Binding-site contacts:
Ligand atom C1 contacts residue GLY201 of chain 1.A at 3.9 Å.
Ligand atom O1 contacts residue ILE200 of chain 1.A at 3.9 Å.
Ligand atom O4 contacts residue ILE228 of chain 1.A at 3.9 Å.
Ligand atom C4 contacts residue ASN129 of chain 1.A at 3.3 Å.
Ligand atom O3 contacts residue THR98 of chain 1.A at 2.8 Å (h-bond).
Ligand atom C2 contacts residue ASN129 of chain 1.A at 4.2 Å.
Ligand atom C2 contacts residue GLY201 of chain 1.A at 4.1 Å.
Ligand atom C3 contacts residue PHE196 of chain 1.A at 4.3 Å (hydrophobic).
Ligand atom C5 contacts residue SER100 of chain 1.A at 3.0 Å.
Ligand atom C1 contacts residue THR98 of chain 1.A at 4.1 Å.
Ligand atom O2 contacts residue ARG148 of chain 1.A at 3.4 Å.
Ligand atom C4 contacts residue ILE228 of chain 1.A at 4.0 Å (hydrophobic).
Ligand atom C1 contacts residue ILE200 of chain 1.A at 4.2 Å (hydrophobic).
Ligand atom O4 contacts residue THR98 of chain 1.A at 3.4 Å (h-bond).
Ligand atom O3 contacts residue ARG148 of chain 1.A at 2.8 Å (salt-bridge).
Ligand atom O1 contacts residue THR130 of chain 1.A at 2.9 Å (h-bond).
Ligand atom C3 contacts residue LEU204 of chain 1.A at 4.0 Å (hydrophobic).
Ligand atom O2 contacts residue GLY201 of chain 1.A at 3.9 Å.
Ligand atom C1 contacts residue ASN129 of chain 1.A at 4.0 Å.
Ligand atom O2 contacts residue THR130 of chain 1.A at 2.6 Å (h-bond).
Ligand atom C5 contacts residue ASN129 of chain 1.A at 3.9 Å.
Ligand atom O4 contacts residue SER100 of chain 1.A at 2.6 Å (h-bond).
Ligand atom C4 contacts residue PHE196 of chain 1.A at 3.7 Å (hydrophobic).
Ligand atom C2 contacts residue LEU204 of chain 1.A at 3.8 Å (hydrophobic).
Ligand atom C5 contacts residue ILE228 of chain 1.A at 4.2 Å (hydrophobic).
Ligand atom C3 contacts residue ILE228 of chain 1.A at 4.3 Å (hydrophobic).
Ligand atom C1 contacts residue THR130 of chain 1.A at 3.5 Å.
Ligand atom O4 contacts residue ALA99 of chain 1.A at 4.1 Å.
Ligand atom C5 contacts residue THR98 of chain 1.A at 3.4 Å.
Ligand atom C1 contacts residue ARG148 of chain 1.A at 4.2 Å.
Ligand atom O4 contacts residue ASN129 of chain 1.A at 4.0 Å.
Ligand atom O1 contacts residue ASN129 of chain 1.A at 3.0 Å (h-bond).
Ligand atom C5 contacts residue ARG148 of chain 1.A at 3.9 Å.
Ligand atom C2 contacts residue PHE196 of chain 1.A at 4.1 Å (hydrophobic).
Ligand atom C4 contacts residue ILE200 of chain 1.A at 4.2 Å (hydrophobic).
Ligand atom O2 contacts residue THR98 of chain 1.A at 4.2 Å.
Ligand atom O3 contacts residue SER100 of chain 1.A at 2.9 Å (h-bond).
Ligand atom C3 contacts residue ASN129 of chain 1.A at 3.5 Å.
Ligand atom C2 contacts residue ARG148 of chain 1.A at 4.2 Å.
Ligand atom O1 contacts residue THR98 of chain 1.A at 3.5 Å.

This protein binds this small molecule.
Small molecule (SMILES): C=C(CC(=O)O)C(=O)O

Sequence of chain 1.A:
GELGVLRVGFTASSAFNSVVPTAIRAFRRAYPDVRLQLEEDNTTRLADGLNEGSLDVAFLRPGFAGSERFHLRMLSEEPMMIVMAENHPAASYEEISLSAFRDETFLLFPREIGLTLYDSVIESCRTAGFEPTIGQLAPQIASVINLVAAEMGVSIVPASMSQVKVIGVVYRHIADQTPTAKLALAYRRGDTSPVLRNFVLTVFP